Sequence of chain 4.A:
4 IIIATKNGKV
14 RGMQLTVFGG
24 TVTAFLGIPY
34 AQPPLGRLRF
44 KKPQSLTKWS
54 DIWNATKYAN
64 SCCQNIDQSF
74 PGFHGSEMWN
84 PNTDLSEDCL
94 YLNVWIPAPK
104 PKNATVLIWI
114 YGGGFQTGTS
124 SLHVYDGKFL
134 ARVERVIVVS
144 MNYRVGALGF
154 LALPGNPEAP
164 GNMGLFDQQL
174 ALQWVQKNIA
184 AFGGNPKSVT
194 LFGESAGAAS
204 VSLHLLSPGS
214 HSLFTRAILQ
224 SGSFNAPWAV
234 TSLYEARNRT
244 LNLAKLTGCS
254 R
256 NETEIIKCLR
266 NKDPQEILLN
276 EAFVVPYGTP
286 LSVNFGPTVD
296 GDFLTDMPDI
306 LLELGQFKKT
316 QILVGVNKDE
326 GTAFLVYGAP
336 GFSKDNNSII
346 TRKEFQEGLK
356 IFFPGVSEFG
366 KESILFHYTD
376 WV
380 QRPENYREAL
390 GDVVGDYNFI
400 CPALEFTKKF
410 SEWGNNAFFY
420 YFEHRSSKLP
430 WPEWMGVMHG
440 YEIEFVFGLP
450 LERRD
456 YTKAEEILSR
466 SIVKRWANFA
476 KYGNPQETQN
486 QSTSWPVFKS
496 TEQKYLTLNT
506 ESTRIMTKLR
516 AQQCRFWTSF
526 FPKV

Binding-site contacts:
Ligand atom O4 contacts residue GLY336 of chain 4.A at 4.1 Å.
Ligand atom O5 contacts residue ASN341 of chain 4.A at 2.4 Å (h-bond).
Ligand atom C6 contacts residue ASN341 of chain 4.A at 4.1 Å.
Ligand atom N2 contacts residue GLY336 of chain 4.A at 4.4 Å.
Ligand atom C6 contacts residue PHE337 of chain 4.A at 4.3 Å (hydrophobic).
Ligand atom C6 contacts residue SER338 of chain 4.A at 4.2 Å.
Ligand atom C8 contacts residue ASN341 of chain 4.A at 3.5 Å.
Ligand atom C1 contacts residue GLY336 of chain 4.A at 4.3 Å.
Ligand atom C6 contacts residue SER338 of chain 4.A at 3.9 Å.
Ligand atom C5 contacts residue ASN341 of chain 4.A at 3.7 Å.
Ligand atom C3 contacts residue ASN341 of chain 4.A at 3.8 Å.
Ligand atom C7 contacts residue ASN341 of chain 4.A at 3.6 Å.
Ligand atom O5 contacts residue SER338 of chain 4.A at 4.2 Å.
Ligand atom O7 contacts residue PRO335 of chain 4.A at 4.2 Å.
Ligand atom C8 contacts residue PRO335 of chain 4.A at 4.2 Å (hydrophobic).
Ligand atom C5 contacts residue SER338 of chain 4.A at 4.0 Å.
Ligand atom C3 contacts residue GLY336 of chain 4.A at 4.0 Å.
Ligand atom C8 contacts residue GLY336 of chain 4.A at 4.0 Å.
Ligand atom C2 contacts residue ASN341 of chain 4.A at 2.4 Å.
Ligand atom N2 contacts residue ASN341 of chain 4.A at 2.9 Å (h-bond).
Ligand atom C5 contacts residue PHE337 of chain 4.A at 4.2 Å (hydrophobic).
Ligand atom C4 contacts residue ASN341 of chain 4.A at 4.2 Å.
Ligand atom C1 contacts residue SER338 of chain 4.A at 3.7 Å.
Ligand atom C2 contacts residue GLY336 of chain 4.A at 4.5 Å.
Ligand atom C7 contacts residue GLY336 of chain 4.A at 3.8 Å.
Ligand atom C5 contacts residue GLY336 of chain 4.A at 4.4 Å.
Ligand atom C6 contacts residue ASP340 of chain 4.A at 4.1 Å.
Ligand atom O7 contacts residue PHE337 of chain 4.A at 3.8 Å.
Ligand atom O5 contacts residue SER338 of chain 4.A at 3.4 Å.
Ligand atom C1 contacts residue ASN341 of chain 4.A at 1.4 Å.
Ligand atom C8 contacts residue ASN342 of chain 4.A at 4.2 Å.
Ligand atom C5 contacts residue ASN341 of chain 4.A at 4.4 Å.
Ligand atom O7 contacts residue GLY336 of chain 4.A at 3.1 Å (h-bond).

A protein and the small-molecule ligand that binds it are described below.
Small molecule (SMILES): CC(=O)N[C@H]1[C@H](O[C@H]2[C@H](O)[C@@H](NC(C)=O)CO[C@@H]2CO[C@@H]2O[C@@H](C)[C@@H](O)[C@@H](O)[C@@H]2O)O[C@H](CO)[C@@H](O)[C@@H]1O